Sequence of chain 1.D:
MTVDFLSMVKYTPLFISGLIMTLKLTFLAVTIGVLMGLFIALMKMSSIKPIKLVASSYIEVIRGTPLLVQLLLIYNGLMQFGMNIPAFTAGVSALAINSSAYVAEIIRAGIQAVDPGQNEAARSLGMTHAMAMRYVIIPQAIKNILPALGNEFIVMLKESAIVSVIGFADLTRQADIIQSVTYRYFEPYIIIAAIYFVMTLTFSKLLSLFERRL

A small-molecule ligand and the protein it binds are described below.
Small molecule (SMILES): N[C@@H](Cc1c[nH]c[nH+]1)C(=O)O

Binding-site contacts:
Ligand atom NE2 contacts residue ASN98 of chain 1.C at 3.9 Å.
Ligand atom CB contacts residue ASN98 of chain 1.C at 3.1 Å.
Ligand atom O contacts residue GLU159 of chain 1.D at 3.8 Å.
Ligand atom ND1 contacts residue GLU152 of chain 1.C at 4.2 Å.
Ligand atom CD2 contacts residue ASN98 of chain 1.C at 2.9 Å.
Ligand atom NE2 contacts residue GLU152 of chain 1.C at 3.0 Å (salt-bridge).
Ligand atom CA contacts residue TYR102 of chain 1.C at 4.0 Å (hydrophobic).
Ligand atom ND1 contacts residue TYR102 of chain 1.C at 3.1 Å.
Ligand atom CA contacts residue GLU159 of chain 1.C at 4.2 Å.
Ligand atom CE1 contacts residue TYR102 of chain 1.C at 3.2 Å (hydrophobic).
Ligand atom C contacts residue LYS158 of chain 1.D at 3.8 Å.
Ligand atom C contacts residue TYR102 of chain 1.C at 4.2 Å (hydrophobic).
Ligand atom ND1 contacts residue ASN98 of chain 1.C at 4.1 Å.
Ligand atom O contacts residue GLU159 of chain 1.C at 4.2 Å.
Ligand atom CA contacts residue LYS158 of chain 1.D at 4.5 Å.
Ligand atom NE2 contacts residue TYR102 of chain 1.C at 4.0 Å.
Ligand atom CD2 contacts residue MET156 of chain 1.C at 3.7 Å (hydrophobic).
Ligand atom CG contacts residue TYR102 of chain 1.C at 3.5 Å (hydrophobic).
Ligand atom C contacts residue GLU159 of chain 1.D at 4.1 Å.
Ligand atom CB contacts residue TYR102 of chain 1.C at 3.5 Å (hydrophobic).
Ligand atom O contacts residue LEU67 of chain 1.C at 4.0 Å.
Ligand atom CE1 contacts residue GLU152 of chain 1.C at 2.9 Å.
Ligand atom CD2 contacts residue TYR102 of chain 1.C at 4.2 Å (hydrophobic).
Ligand atom CG contacts residue ASN98 of chain 1.C at 3.1 Å.
Ligand atom CD2 contacts residue GLU152 of chain 1.C at 4.4 Å.
Ligand atom N contacts residue GLU159 of chain 1.C at 2.7 Å (salt-bridge).
Ligand atom NE2 contacts residue MET156 of chain 1.C at 3.6 Å (h-bond).
Ligand atom N contacts residue GLU159 of chain 1.D at 4.1 Å.
Ligand atom CD2 contacts residue GLU159 of chain 1.C at 4.3 Å.
Ligand atom CE1 contacts residue ASN98 of chain 1.C at 4.5 Å.

Sequence of chain 1.C:
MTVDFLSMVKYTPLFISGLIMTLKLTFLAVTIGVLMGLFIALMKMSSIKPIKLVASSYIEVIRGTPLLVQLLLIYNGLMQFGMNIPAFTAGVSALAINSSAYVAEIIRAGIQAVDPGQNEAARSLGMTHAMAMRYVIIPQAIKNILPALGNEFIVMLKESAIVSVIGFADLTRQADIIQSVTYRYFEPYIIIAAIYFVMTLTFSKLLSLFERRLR